Binding-site contacts:
Ligand atom C1 contacts residue PHE21 of chain 1.B at 3.7 Å (hydrophobic).
Ligand atom C1 contacts residue GLN73 of chain 1.B at 3.7 Å.
Ligand atom C6 contacts residue BMA3 of chain 1.E at 3.7 Å.
Ligand atom C6 contacts residue ASN75 of chain 1.B at 3.7 Å.
Ligand atom C4 contacts residue BMA3 of chain 1.E at 3.7 Å.
Ligand atom O5 contacts residue GLN73 of chain 1.B at 3.7 Å.
Ligand atom N2 contacts residue ASN75 of chain 1.B at 3.0 Å (h-bond).
Ligand atom O5 contacts residue VAL42 of chain 1.B at 3.8 Å.
Ligand atom N2 contacts residue ASP43 of chain 1.B at 2.7 Å (salt-bridge).
Ligand atom C7 contacts residue ASN75 of chain 1.B at 3.3 Å.
Ligand atom O4 contacts residue VAL42 of chain 1.B at 3.6 Å.
Ligand atom C2 contacts residue PHE19 of chain 1.B at 3.7 Å (hydrophobic).
Ligand atom C6 contacts residue PHE21 of chain 1.B at 3.8 Å (hydrophobic).
Ligand atom C7 contacts residue ARG79 of chain 1.B at 3.6 Å.
Ligand atom C6 contacts residue GLN73 of chain 1.B at 3.5 Å.
Ligand atom C1 contacts residue THR77 of chain 1.B at 3.7 Å.
Ligand atom O6 contacts residue PHE21 of chain 1.B at 3.5 Å.
Ligand atom O4 contacts residue BMA3 of chain 1.E at 2.8 Å (h-bond).
Ligand atom O3 contacts residue LYS24 of chain 1.B at 3.8 Å.
Ligand atom O7 contacts residue ASN75 of chain 1.B at 3.3 Å (h-bond).
Ligand atom O5 contacts residue ASN75 of chain 1.B at 2.3 Å (h-bond).
Ligand atom O7 contacts residue VAL42 of chain 1.B at 3.3 Å.
Ligand atom O5 contacts residue PHE19 of chain 1.B at 3.8 Å.
Ligand atom C2 contacts residue ASN75 of chain 1.B at 2.4 Å.
Ligand atom C1 contacts residue PHE19 of chain 1.B at 3.7 Å (hydrophobic).
Ligand atom O4 contacts residue LYS24 of chain 1.B at 3.3 Å (salt-bridge).
Ligand atom C2 contacts residue ASP43 of chain 1.B at 3.6 Å.
Ligand atom C2 contacts residue PHE21 of chain 1.B at 3.7 Å (hydrophobic).
Ligand atom C8 contacts residue ASP43 of chain 1.B at 3.6 Å.
Ligand atom C3 contacts residue ASP43 of chain 1.B at 3.6 Å.
Ligand atom C6 contacts residue PHE21 of chain 1.B at 3.8 Å (hydrophobic).
Ligand atom C3 contacts residue ASN75 of chain 1.B at 3.8 Å.
Ligand atom C7 contacts residue ASP43 of chain 1.B at 3.6 Å.
Ligand atom C6 contacts residue THR38 of chain 1.B at 3.7 Å.
Ligand atom C1 contacts residue ASN75 of chain 1.B at 1.4 Å.
Ligand atom O7 contacts residue ARG79 of chain 1.B at 2.9 Å (salt-bridge).
Ligand atom C5 contacts residue PHE21 of chain 1.B at 3.7 Å (hydrophobic).
Ligand atom C5 contacts residue ASN75 of chain 1.B at 3.6 Å.
Ligand atom C8 contacts residue ARG79 of chain 1.B at 3.6 Å.
Ligand atom C6 contacts residue PHE19 of chain 1.B at 3.7 Å (hydrophobic).

This protein binds this small molecule.
Small molecule (SMILES): CC(=O)N[C@H]1[C@H](O[C@H]2[C@H](O)[C@@H](NC(C)=O)CO[C@@H]2CO[C@@H]2O[C@@H](C)[C@@H](O)[C@@H](O)[C@@H]2O)O[C@H](CO)[C@@H](O[C@@H]2O[C@H](CO[C@H]3O[C@H](CO)[C@@H](O)[C@H](O)[C@@H]3O[C@@H]3O[C@H](CO)[C@@H](O)[C@H](O)[C@H]3NC(C)=O)[C@@H](O)[C@H](O[C@H]3O[C@H](CO)[C@@H](O)[C@H](O)[C@@H]3O)[C@@H]2O)[C@@H]1O

Sequence of chain 1.B:
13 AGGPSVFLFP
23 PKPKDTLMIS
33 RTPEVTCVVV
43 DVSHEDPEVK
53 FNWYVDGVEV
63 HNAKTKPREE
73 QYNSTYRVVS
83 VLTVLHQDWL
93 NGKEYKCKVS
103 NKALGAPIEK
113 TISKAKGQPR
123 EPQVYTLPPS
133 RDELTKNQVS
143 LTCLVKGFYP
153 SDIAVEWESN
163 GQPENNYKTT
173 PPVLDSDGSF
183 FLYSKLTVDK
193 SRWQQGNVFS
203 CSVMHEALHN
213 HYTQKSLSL